Binding-site contacts:
Ligand atom CAL contacts residue LEU113 of chain 1.B at 3.9 Å (hydrophobic).
Ligand atom NAH contacts residue ASN41 of chain 1.B at 3.6 Å.
Ligand atom CAA contacts residue LEU113 of chain 1.B at 3.5 Å (hydrophobic).
Ligand atom CAE contacts residue THR53 of chain 1.B at 4.2 Å.
Ligand atom OAC contacts residue LEU104 of chain 1.B at 4.2 Å.
Ligand atom CAE contacts residue LEU54 of chain 1.B at 3.6 Å (hydrophobic).
Ligand atom CAA contacts residue TRP102 of chain 1.B at 3.7 Å (hydrophobic).
Ligand atom CAD contacts residue ASP150 of chain 1.B at 3.6 Å.
Ligand atom CAA contacts residue SER52 of chain 1.B at 3.0 Å.
Ligand atom CAF contacts residue LEU113 of chain 1.B at 3.9 Å (hydrophobic).
Ligand atom OAC contacts residue VAL103 of chain 1.B at 3.2 Å (h-bond).
Ligand atom CAD contacts residue LEU113 of chain 1.B at 4.0 Å (hydrophobic).
Ligand atom CAM contacts residue SER52 of chain 1.B at 3.2 Å.
Ligand atom CAD contacts residue LEU54 of chain 1.B at 3.4 Å (hydrophobic).
Ligand atom CAK contacts residue SER52 of chain 1.B at 4.1 Å.
Ligand atom CAN contacts residue MET108 of chain 1.B at 4.3 Å (hydrophobic).
Ligand atom NAI contacts residue MET108 of chain 1.B at 3.9 Å.
Ligand atom CAF contacts residue THR53 of chain 1.B at 3.6 Å.
Ligand atom CAD contacts residue SER52 of chain 1.B at 4.2 Å.
Ligand atom CAD contacts residue THR53 of chain 1.B at 3.1 Å.
Ligand atom CAM contacts residue TRP51 of chain 1.B at 3.7 Å (hydrophobic).
Ligand atom CAJ contacts residue PRO105 of chain 1.B at 4.0 Å (hydrophobic).
Ligand atom CAM contacts residue LEU113 of chain 1.B at 4.2 Å (hydrophobic).
Ligand atom CAB contacts residue ASN41 of chain 1.B at 3.6 Å.
Ligand atom CAL contacts residue SER52 of chain 1.B at 4.0 Å.
Ligand atom CAF contacts residue SER52 of chain 1.B at 3.3 Å.
Ligand atom CAJ contacts residue VAL103 of chain 1.B at 4.3 Å (hydrophobic).
Ligand atom OAC contacts residue PRO105 of chain 1.B at 3.0 Å.
Ligand atom CAF contacts residue TRP51 of chain 1.B at 4.1 Å (hydrophobic).
Ligand atom NAH contacts residue LEU113 of chain 1.B at 4.1 Å.
Ligand atom NAI contacts residue PRO105 of chain 1.B at 4.2 Å.
Ligand atom CAE contacts residue ASP150 of chain 1.B at 3.3 Å.
Ligand atom CAG contacts residue MET108 of chain 1.B at 4.2 Å (hydrophobic).
Ligand atom CAK contacts residue LEU113 of chain 1.B at 3.8 Å (hydrophobic).
Ligand atom CAN contacts residue LEU113 of chain 1.B at 4.3 Å (hydrophobic).
Ligand atom CAB contacts residue TRP102 of chain 1.B at 3.3 Å (hydrophobic).
Ligand atom CAG contacts residue LEU54 of chain 1.B at 4.0 Å (hydrophobic).
Ligand atom CAB contacts residue TRP51 of chain 1.B at 3.4 Å (hydrophobic).
Ligand atom OAC contacts residue ASN41 of chain 1.B at 3.5 Å (h-bond).
Ligand atom CAJ contacts residue ASN41 of chain 1.B at 3.9 Å.

A protein and the small-molecule ligand that binds it are described below.
Small molecule (SMILES): CC(C)C1=NC(=O)N=C2CCCCC21

Sequence of chain 1.B:
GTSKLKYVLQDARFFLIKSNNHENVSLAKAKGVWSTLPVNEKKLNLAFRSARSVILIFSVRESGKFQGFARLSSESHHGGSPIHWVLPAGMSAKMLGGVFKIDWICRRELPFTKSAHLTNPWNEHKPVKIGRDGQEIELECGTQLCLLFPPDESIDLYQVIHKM